Sequence of chain 1.A:
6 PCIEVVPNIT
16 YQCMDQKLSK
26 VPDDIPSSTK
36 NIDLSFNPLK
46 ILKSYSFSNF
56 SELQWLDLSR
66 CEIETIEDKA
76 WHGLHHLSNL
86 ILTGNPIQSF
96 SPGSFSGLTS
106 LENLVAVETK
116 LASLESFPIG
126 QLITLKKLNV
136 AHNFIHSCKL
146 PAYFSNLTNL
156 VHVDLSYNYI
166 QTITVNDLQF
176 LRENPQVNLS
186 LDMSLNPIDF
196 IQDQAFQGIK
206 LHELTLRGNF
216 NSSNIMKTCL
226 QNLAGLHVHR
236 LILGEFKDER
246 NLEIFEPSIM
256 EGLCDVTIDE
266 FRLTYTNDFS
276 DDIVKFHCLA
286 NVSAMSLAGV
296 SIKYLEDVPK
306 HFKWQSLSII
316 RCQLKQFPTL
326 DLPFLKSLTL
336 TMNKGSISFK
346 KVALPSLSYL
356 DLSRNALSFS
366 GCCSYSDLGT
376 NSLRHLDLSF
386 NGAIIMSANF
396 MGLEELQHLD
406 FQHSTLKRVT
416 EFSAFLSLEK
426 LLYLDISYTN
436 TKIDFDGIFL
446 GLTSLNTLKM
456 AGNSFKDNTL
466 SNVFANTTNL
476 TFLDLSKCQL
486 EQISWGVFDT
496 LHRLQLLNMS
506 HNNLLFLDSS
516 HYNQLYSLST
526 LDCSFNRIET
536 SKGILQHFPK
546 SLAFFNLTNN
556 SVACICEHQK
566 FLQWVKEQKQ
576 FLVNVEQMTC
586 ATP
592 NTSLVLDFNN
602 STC

Binding-site contacts:
Ligand atom C7 contacts residue HIS207 of chain 1.A at 3.7 Å.
Ligand atom C8 contacts residue ARG235 of chain 1.A at 4.2 Å.
Ligand atom O6 contacts residue VAL156 of chain 1.A at 4.1 Å.
Ligand atom C4 contacts residue ASN183 of chain 1.A at 3.8 Å.
Ligand atom C2 contacts residue ASN183 of chain 1.A at 2.4 Å.
Ligand atom C8 contacts residue HIS207 of chain 1.A at 4.3 Å.
Ligand atom O7 contacts residue ASN183 of chain 1.A at 3.4 Å (h-bond).
Ligand atom O4 contacts residue HIS207 of chain 1.A at 3.6 Å.
Ligand atom C1 contacts residue HIS207 of chain 1.A at 3.8 Å.
Ligand atom C7 contacts residue ARG235 of chain 1.A at 4.1 Å.
Ligand atom C3 contacts residue HIS207 of chain 1.A at 3.7 Å.
Ligand atom C1 contacts residue ASN183 of chain 1.A at 1.4 Å.
Ligand atom N2 contacts residue HIS207 of chain 1.A at 4.4 Å.
Ligand atom N2 contacts residue ASN183 of chain 1.A at 3.1 Å (h-bond).
Ligand atom C6 contacts residue VAL156 of chain 1.A at 4.3 Å (hydrophobic).
Ligand atom O5 contacts residue ASN183 of chain 1.A at 1.5 Å (h-bond).
Ligand atom O7 contacts residue HIS207 of chain 1.A at 2.9 Å (h-bond).
Ligand atom C5 contacts residue ASN183 of chain 1.A at 2.9 Å.
Ligand atom C4 contacts residue HIS207 of chain 1.A at 4.2 Å.
Ligand atom C5 contacts residue HIS207 of chain 1.A at 4.5 Å.
Ligand atom O3 contacts residue HIS207 of chain 1.A at 4.4 Å.
Ligand atom O7 contacts residue ARG235 of chain 1.A at 3.3 Å (salt-bridge).
Ligand atom C7 contacts residue ASN183 of chain 1.A at 3.5 Å.
Ligand atom C6 contacts residue ASN183 of chain 1.A at 3.8 Å.
Ligand atom C2 contacts residue HIS207 of chain 1.A at 4.3 Å.
Ligand atom C3 contacts residue ASN183 of chain 1.A at 3.6 Å.

The small molecule below binds the protein below.
Small molecule (SMILES): CC(=O)N[C@H]1[C@H](O[C@H]2[C@H](O)[C@@H](NC(C)=O)CO[C@@H]2CO)O[C@H](CO)[C@@H](O)[C@@H]1O